Sequence of chain 4.B:
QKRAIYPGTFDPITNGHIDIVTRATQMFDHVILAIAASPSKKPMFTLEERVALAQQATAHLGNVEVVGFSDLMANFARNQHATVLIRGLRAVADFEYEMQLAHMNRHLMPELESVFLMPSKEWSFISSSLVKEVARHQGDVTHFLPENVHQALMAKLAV

Binding-site contacts:
Ligand atom N contacts residue GLU134 of chain 12.B at 4.3 Å.
Ligand atom C3 contacts residue PHE70 of chain 4.B at 4.0 Å (hydrophobic).
Ligand atom N2 contacts residue ASN106 of chain 4.B at 4.4 Å.
Ligand atom C9 contacts residue LEU73 of chain 4.B at 4.3 Å (hydrophobic).
Ligand atom C2 contacts residue MET74 of chain 4.B at 3.9 Å (hydrophobic).
Ligand atom C9 contacts residue LEU131 of chain 12.B at 4.2 Å (hydrophobic).
Ligand atom N2 contacts residue LEU102 of chain 4.B at 4.0 Å.
Ligand atom C1 contacts residue MET74 of chain 4.B at 4.5 Å (hydrophobic).
Ligand atom C12 contacts residue MET74 of chain 4.B at 4.4 Å (hydrophobic).
Ligand atom C3 contacts residue MET74 of chain 4.B at 3.9 Å (hydrophobic).
Ligand atom N1 contacts residue MET74 of chain 4.B at 2.8 Å (h-bond).
Ligand atom C2 contacts residue PHE70 of chain 4.B at 4.0 Å (hydrophobic).
Ligand atom N2 contacts residue LEU73 of chain 4.B at 3.5 Å.
Ligand atom C9 contacts residue VAL135 of chain 12.B at 3.9 Å (hydrophobic).
Ligand atom C10 contacts residue LEU102 of chain 4.B at 4.0 Å (hydrophobic).
Ligand atom C8 contacts residue MET74 of chain 4.B at 4.1 Å (hydrophobic).
Ligand atom C7 contacts residue LEU73 of chain 4.B at 3.9 Å (hydrophobic).
Ligand atom C3 contacts residue ALA37 of chain 4.B at 3.7 Å (hydrophobic).
Ligand atom C10 contacts residue LEU131 of chain 12.B at 4.0 Å (hydrophobic).
Ligand atom C7 contacts residue ASP72 of chain 4.B at 4.3 Å.
Ligand atom C11 contacts residue GLU134 of chain 12.B at 3.5 Å.
Ligand atom N2 contacts residue MET74 of chain 4.B at 4.3 Å.
Ligand atom C4 contacts residue THR10 of chain 4.B at 3.9 Å.
Ligand atom C10 contacts residue GLU134 of chain 12.B at 3.8 Å.
Ligand atom C8 contacts residue LEU73 of chain 4.B at 3.6 Å (hydrophobic).
Ligand atom C9 contacts residue LEU102 of chain 4.B at 3.6 Å (hydrophobic).
Ligand atom N contacts residue MET74 of chain 4.B at 4.4 Å.
Ligand atom C7 contacts residue MET74 of chain 4.B at 3.3 Å (hydrophobic).
Ligand atom C1 contacts residue ALA37 of chain 4.B at 4.5 Å (hydrophobic).
Ligand atom C10 contacts residue TYR98 of chain 4.B at 3.8 Å (hydrophobic).
Ligand atom C3 contacts residue GLY9 of chain 4.B at 4.0 Å.
Ligand atom C4 contacts residue ALA37 of chain 4.B at 4.1 Å (hydrophobic).
Ligand atom C2 contacts residue ALA37 of chain 4.B at 3.9 Å (hydrophobic).
Ligand atom C4 contacts residue GLY9 of chain 4.B at 3.6 Å.
Ligand atom C12 contacts residue GLU134 of chain 12.B at 4.1 Å.
Ligand atom C11 contacts residue TYR98 of chain 4.B at 4.1 Å (hydrophobic).
Ligand atom C contacts residue GLU134 of chain 12.B at 3.8 Å.
Ligand atom N1 contacts residue LEU73 of chain 4.B at 3.4 Å.
Ligand atom N2 contacts residue VAL135 of chain 12.B at 4.4 Å.
Ligand atom C5 contacts residue THR10 of chain 4.B at 3.7 Å.

The protein below binds the small molecule below.
Small molecule (SMILES): c1ccc(Cn2cnc3ncccc32)cc1

Sequence of chain 12.B:
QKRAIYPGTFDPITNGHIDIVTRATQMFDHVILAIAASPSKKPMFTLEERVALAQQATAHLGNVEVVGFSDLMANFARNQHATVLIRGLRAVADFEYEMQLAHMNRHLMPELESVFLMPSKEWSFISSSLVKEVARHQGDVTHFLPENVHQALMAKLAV